Binding-site contacts:
Ligand atom O contacts residue SER80 of chain 1.C at 2.5 Å (h-bond).
Ligand atom OXT contacts residue ASP79 of chain 1.C at 3.4 Å.
Ligand atom OXT contacts residue GLY110 of chain 1.C at 3.4 Å.
Ligand atom O contacts residue THR111 of chain 1.C at 3.2 Å (h-bond).
Ligand atom ND2 contacts residue ASP1 of chain 1.T at 2.4 Å (salt-bridge).
Ligand atom ND2 contacts residue SER81 of chain 1.C at 3.0 Å (h-bond).
Ligand atom N contacts residue GLY33 of chain 1.C at 4.1 Å.
Ligand atom N contacts residue ASP1 of chain 1.T at 1.3 Å.
Ligand atom C contacts residue ASP112 of chain 1.C at 4.2 Å.
Ligand atom C contacts residue GLY110 of chain 1.C at 3.5 Å.
Ligand atom OD1 contacts residue ASP79 of chain 1.C at 3.2 Å.
Ligand atom CG contacts residue ASN266 of chain 1.A at 3.8 Å.
Ligand atom OD1 contacts residue ASP1 of chain 1.T at 2.8 Å (salt-bridge).
Ligand atom CB contacts residue ASP112 of chain 1.C at 3.2 Å.
Ligand atom C contacts residue ASP79 of chain 1.C at 4.3 Å.
Ligand atom CB contacts residue ASN266 of chain 1.A at 3.6 Å.
Ligand atom N contacts residue ASP79 of chain 1.C at 3.6 Å.
Ligand atom OXT contacts residue SER80 of chain 1.C at 2.6 Å (h-bond).
Ligand atom OD1 contacts residue SER81 of chain 1.C at 2.7 Å (h-bond).
Ligand atom CB contacts residue ASP1 of chain 1.T at 0.6 Å.
Ligand atom OXT contacts residue ASP1 of chain 1.T at 0.3 Å (salt-bridge).
Ligand atom C contacts residue SER80 of chain 1.C at 3.4 Å.
Ligand atom ND2 contacts residue ASP79 of chain 1.C at 4.2 Å.
Ligand atom OXT contacts residue GLY33 of chain 1.C at 3.7 Å.
Ligand atom O contacts residue ASP112 of chain 1.C at 3.0 Å (salt-bridge).
Ligand atom O contacts residue GLY110 of chain 1.C at 3.2 Å.
Ligand atom CG contacts residue ASP112 of chain 1.C at 3.5 Å.
Ligand atom CG contacts residue ASP79 of chain 1.C at 3.9 Å.
Ligand atom O contacts residue ASP1 of chain 1.T at 0.5 Å (salt-bridge).
Ligand atom O contacts residue SER81 of chain 1.C at 4.2 Å.
Ligand atom ND2 contacts residue ASP112 of chain 1.C at 3.9 Å.
Ligand atom C contacts residue THR111 of chain 1.C at 4.0 Å.
Ligand atom CG contacts residue SER81 of chain 1.C at 3.2 Å.
Ligand atom OXT contacts residue SER81 of chain 1.C at 4.3 Å.
Ligand atom C contacts residue ASP1 of chain 1.T at 0.4 Å.
Ligand atom ND2 contacts residue ASN266 of chain 1.A at 3.3 Å (h-bond).
Ligand atom OD1 contacts residue ASP112 of chain 1.C at 3.9 Å.
Ligand atom CA contacts residue ASP1 of chain 1.T at 0.4 Å.
Ligand atom CG contacts residue ASP1 of chain 1.T at 1.7 Å.
Ligand atom OD1 contacts residue SER80 of chain 1.C at 3.4 Å (h-bond).

Sequence of chain 1.A:
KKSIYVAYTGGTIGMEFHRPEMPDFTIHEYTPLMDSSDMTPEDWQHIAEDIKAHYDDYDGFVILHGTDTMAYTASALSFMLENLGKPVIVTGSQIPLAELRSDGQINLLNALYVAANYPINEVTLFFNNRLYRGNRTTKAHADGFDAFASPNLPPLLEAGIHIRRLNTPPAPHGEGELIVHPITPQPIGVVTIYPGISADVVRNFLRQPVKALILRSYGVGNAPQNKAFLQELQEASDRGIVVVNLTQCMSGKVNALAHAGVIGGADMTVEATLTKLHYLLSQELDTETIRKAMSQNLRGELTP

Sequence of chain 1.C:
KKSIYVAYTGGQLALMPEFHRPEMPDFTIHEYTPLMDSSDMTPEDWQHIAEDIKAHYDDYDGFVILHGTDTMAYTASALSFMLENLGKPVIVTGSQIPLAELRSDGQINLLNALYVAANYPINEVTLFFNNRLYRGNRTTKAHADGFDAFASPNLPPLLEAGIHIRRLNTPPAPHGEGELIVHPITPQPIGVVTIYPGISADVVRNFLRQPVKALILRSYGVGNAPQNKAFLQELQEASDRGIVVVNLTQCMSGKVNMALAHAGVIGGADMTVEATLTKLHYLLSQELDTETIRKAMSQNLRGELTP

The small molecule below binds the protein below.
Small molecule (SMILES): NC(=O)C[C@H](N)C(=O)O